Sequence of chain 1.F:
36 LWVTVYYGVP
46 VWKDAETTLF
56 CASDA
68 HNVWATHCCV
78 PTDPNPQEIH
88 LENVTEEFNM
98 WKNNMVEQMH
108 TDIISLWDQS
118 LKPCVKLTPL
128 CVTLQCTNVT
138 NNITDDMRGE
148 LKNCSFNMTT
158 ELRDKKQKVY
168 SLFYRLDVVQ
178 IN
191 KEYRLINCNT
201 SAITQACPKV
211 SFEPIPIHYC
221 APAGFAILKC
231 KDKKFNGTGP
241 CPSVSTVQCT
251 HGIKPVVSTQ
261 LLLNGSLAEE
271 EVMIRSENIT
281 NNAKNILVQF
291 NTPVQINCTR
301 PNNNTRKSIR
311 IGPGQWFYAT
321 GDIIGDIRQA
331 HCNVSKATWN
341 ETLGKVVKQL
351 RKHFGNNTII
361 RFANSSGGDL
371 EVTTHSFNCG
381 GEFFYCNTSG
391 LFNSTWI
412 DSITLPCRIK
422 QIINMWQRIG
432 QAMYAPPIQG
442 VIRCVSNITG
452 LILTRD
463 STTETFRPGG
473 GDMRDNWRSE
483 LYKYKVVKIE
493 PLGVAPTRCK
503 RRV

Binding-site contacts:
Ligand atom C7 contacts residue NAG1 of chain 1.Z at 4.2 Å.
Ligand atom C2 contacts residue NAG1 of chain 1.Z at 4.4 Å.
Ligand atom O6 contacts residue NAG2 of chain 1.Z at 4.2 Å.
Ligand atom O7 contacts residue NAG1 of chain 1.Z at 3.0 Å (h-bond).
Ligand atom N2 contacts residue ASN364 of chain 1.F at 3.0 Å (h-bond).
Ligand atom C1 contacts residue ASN364 of chain 1.F at 1.5 Å.
Ligand atom O3 contacts residue NAG2 of chain 1.Z at 4.2 Å.
Ligand atom O5 contacts residue ASN364 of chain 1.F at 2.5 Å (h-bond).
Ligand atom C8 contacts residue SER365 of chain 1.F at 3.2 Å.
Ligand atom C8 contacts residue GLY367 of chain 1.F at 3.8 Å.
Ligand atom C2 contacts residue ASN364 of chain 1.F at 2.5 Å.
Ligand atom C7 contacts residue SER365 of chain 1.F at 3.6 Å.
Ligand atom O3 contacts residue NAG1 of chain 1.Z at 4.1 Å.
Ligand atom O4 contacts residue NAG2 of chain 1.Z at 4.1 Å.
Ligand atom O7 contacts residue ASN364 of chain 1.F at 3.5 Å (h-bond).
Ligand atom C7 contacts residue ASN364 of chain 1.F at 3.4 Å.
Ligand atom C8 contacts residue SER366 of chain 1.F at 4.1 Å.
Ligand atom C8 contacts residue THR373 of chain 1.F at 3.6 Å.
Ligand atom C4 contacts residue NAG1 of chain 1.Z at 4.1 Å.
Ligand atom N2 contacts residue SER365 of chain 1.F at 3.6 Å (h-bond).
Ligand atom C6 contacts residue NAG2 of chain 1.Z at 3.6 Å.
Ligand atom C3 contacts residue ASN364 of chain 1.F at 3.9 Å.
Ligand atom C5 contacts residue ASN364 of chain 1.F at 3.8 Å.
Ligand atom C8 contacts residue NAG1 of chain 1.Z at 4.4 Å.
Ligand atom C4 contacts residue ASN364 of chain 1.F at 4.4 Å.
Ligand atom C4 contacts residue NAG2 of chain 1.Z at 4.1 Å.

A small-molecule ligand and the protein it binds are described below.
Small molecule (SMILES): CC(=O)N[C@@H]1[C@@H](O)[C@H](O)[C@@H](CO)O[C@H]1O